Sequence of chain 1.A:
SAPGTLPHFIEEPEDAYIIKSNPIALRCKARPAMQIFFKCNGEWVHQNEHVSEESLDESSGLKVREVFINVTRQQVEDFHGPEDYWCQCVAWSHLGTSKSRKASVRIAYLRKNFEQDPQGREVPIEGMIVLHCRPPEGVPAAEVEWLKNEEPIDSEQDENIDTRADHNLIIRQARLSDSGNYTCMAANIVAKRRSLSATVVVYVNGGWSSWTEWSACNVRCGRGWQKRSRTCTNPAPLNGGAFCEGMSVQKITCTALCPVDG

The protein below binds the small molecule below.
Small molecule (SMILES): CC(=O)N[C@@H]1[C@@H](O)[C@H](O)[C@@H](CO)O[C@H]1O

Binding-site contacts:
Ligand atom C1 contacts residue ASN84 of chain 1.A at 1.4 Å.
Ligand atom O7 contacts residue ASN84 of chain 1.A at 4.5 Å.
Ligand atom O5 contacts residue ASN84 of chain 1.A at 2.3 Å (h-bond).
Ligand atom N2 contacts residue ASN84 of chain 1.A at 2.9 Å (h-bond).
Ligand atom O6 contacts residue VAL65 of chain 1.A at 3.4 Å.
Ligand atom C2 contacts residue ASN84 of chain 1.A at 2.5 Å.
Ligand atom C4 contacts residue ASN84 of chain 1.A at 4.2 Å.
Ligand atom C7 contacts residue ASN84 of chain 1.A at 4.0 Å.
Ligand atom C3 contacts residue ASN84 of chain 1.A at 3.8 Å.
Ligand atom C5 contacts residue ASN84 of chain 1.A at 3.6 Å.
Ligand atom O6 contacts residue PHE82 of chain 1.A at 3.7 Å.